Binding-site contacts:
Ligand atom N2 contacts residue ASN1098 of chain 1.C at 2.8 Å (h-bond).
Ligand atom O5 contacts residue HIS1101 of chain 1.C at 4.3 Å.
Ligand atom C8 contacts residue HIS1101 of chain 1.C at 3.4 Å.
Ligand atom C1 contacts residue THR1100 of chain 1.C at 4.4 Å.
Ligand atom O7 contacts residue HIS1101 of chain 1.C at 3.0 Å (h-bond).
Ligand atom C3 contacts residue HIS1101 of chain 1.C at 3.8 Å.
Ligand atom C2 contacts residue HIS1101 of chain 1.C at 4.4 Å.
Ligand atom C5 contacts residue ASN1098 of chain 1.C at 3.7 Å.
Ligand atom O6 contacts residue PHE1103 of chain 1.C at 4.5 Å.
Ligand atom C3 contacts residue THR1100 of chain 1.C at 4.2 Å.
Ligand atom O7 contacts residue ASN1098 of chain 1.C at 3.1 Å (h-bond).
Ligand atom O5 contacts residue PHE1103 of chain 1.C at 4.0 Å.
Ligand atom C3 contacts residue ASN1098 of chain 1.C at 3.8 Å.
Ligand atom C1 contacts residue HIS1101 of chain 1.C at 4.0 Å.
Ligand atom C5 contacts residue HIS1101 of chain 1.C at 3.6 Å.
Ligand atom C5 contacts residue PHE1103 of chain 1.C at 4.2 Å (hydrophobic).
Ligand atom C6 contacts residue PHE1103 of chain 1.C at 3.9 Å (hydrophobic).
Ligand atom O5 contacts residue ASN1098 of chain 1.C at 2.4 Å (h-bond).
Ligand atom O4 contacts residue HIS1101 of chain 1.C at 3.7 Å.
Ligand atom C2 contacts residue THR1100 of chain 1.C at 4.4 Å.
Ligand atom C1 contacts residue ASN1098 of chain 1.C at 1.4 Å.
Ligand atom C7 contacts residue HIS1101 of chain 1.C at 3.5 Å.
Ligand atom C8 contacts residue THR1100 of chain 1.C at 4.5 Å.
Ligand atom C2 contacts residue ASN1098 of chain 1.C at 2.4 Å.
Ligand atom C4 contacts residue ASN1098 of chain 1.C at 4.2 Å.
Ligand atom C8 contacts residue ASN1098 of chain 1.C at 3.3 Å.
Ligand atom C4 contacts residue HIS1101 of chain 1.C at 4.0 Å.
Ligand atom C7 contacts residue ASN1098 of chain 1.C at 3.1 Å.
Ligand atom N2 contacts residue THR1100 of chain 1.C at 4.0 Å.

This protein binds this small molecule.
Small molecule (SMILES): CC(=O)N[C@H]1[C@H](O[C@H]2[C@H](O)[C@@H](NC(C)=O)CO[C@@H]2CO)O[C@H](CO)[C@@H](O)[C@@H]1O

Sequence of chain 1.C:
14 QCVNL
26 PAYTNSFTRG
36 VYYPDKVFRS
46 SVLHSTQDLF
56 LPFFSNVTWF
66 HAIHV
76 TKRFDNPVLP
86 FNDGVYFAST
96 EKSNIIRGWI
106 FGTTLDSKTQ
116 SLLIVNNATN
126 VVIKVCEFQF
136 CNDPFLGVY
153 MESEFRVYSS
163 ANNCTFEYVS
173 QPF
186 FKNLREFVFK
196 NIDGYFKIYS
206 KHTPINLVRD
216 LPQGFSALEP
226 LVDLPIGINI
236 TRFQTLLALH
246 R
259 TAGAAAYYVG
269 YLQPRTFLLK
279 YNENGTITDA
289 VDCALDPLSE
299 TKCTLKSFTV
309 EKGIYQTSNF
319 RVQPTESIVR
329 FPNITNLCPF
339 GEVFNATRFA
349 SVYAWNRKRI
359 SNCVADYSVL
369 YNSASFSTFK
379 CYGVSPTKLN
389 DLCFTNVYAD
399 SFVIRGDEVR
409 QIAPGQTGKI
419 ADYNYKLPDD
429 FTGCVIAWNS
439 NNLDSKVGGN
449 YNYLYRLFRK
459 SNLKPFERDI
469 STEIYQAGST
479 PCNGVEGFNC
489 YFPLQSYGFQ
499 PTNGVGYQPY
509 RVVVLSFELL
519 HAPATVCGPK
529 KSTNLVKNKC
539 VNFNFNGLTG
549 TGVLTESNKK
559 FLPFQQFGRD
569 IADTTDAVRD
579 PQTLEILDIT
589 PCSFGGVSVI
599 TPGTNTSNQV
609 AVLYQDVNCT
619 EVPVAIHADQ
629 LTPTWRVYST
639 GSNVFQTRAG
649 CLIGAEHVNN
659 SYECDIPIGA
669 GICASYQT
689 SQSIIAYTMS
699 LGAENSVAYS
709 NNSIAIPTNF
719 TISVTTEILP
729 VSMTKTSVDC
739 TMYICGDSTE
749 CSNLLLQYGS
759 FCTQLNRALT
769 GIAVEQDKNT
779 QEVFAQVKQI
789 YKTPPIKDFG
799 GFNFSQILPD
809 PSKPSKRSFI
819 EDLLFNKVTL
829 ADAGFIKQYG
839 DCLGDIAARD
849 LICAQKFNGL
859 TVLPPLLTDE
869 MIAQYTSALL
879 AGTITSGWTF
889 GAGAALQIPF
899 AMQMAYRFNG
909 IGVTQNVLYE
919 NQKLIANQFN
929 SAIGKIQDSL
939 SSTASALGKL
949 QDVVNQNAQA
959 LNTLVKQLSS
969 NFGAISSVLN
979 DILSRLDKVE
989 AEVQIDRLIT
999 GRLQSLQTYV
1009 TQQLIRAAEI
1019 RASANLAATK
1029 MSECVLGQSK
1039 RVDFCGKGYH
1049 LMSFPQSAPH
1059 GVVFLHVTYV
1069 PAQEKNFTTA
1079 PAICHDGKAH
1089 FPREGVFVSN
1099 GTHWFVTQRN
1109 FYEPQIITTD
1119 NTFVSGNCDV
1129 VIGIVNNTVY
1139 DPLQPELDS